Sequence of chain 1.A:
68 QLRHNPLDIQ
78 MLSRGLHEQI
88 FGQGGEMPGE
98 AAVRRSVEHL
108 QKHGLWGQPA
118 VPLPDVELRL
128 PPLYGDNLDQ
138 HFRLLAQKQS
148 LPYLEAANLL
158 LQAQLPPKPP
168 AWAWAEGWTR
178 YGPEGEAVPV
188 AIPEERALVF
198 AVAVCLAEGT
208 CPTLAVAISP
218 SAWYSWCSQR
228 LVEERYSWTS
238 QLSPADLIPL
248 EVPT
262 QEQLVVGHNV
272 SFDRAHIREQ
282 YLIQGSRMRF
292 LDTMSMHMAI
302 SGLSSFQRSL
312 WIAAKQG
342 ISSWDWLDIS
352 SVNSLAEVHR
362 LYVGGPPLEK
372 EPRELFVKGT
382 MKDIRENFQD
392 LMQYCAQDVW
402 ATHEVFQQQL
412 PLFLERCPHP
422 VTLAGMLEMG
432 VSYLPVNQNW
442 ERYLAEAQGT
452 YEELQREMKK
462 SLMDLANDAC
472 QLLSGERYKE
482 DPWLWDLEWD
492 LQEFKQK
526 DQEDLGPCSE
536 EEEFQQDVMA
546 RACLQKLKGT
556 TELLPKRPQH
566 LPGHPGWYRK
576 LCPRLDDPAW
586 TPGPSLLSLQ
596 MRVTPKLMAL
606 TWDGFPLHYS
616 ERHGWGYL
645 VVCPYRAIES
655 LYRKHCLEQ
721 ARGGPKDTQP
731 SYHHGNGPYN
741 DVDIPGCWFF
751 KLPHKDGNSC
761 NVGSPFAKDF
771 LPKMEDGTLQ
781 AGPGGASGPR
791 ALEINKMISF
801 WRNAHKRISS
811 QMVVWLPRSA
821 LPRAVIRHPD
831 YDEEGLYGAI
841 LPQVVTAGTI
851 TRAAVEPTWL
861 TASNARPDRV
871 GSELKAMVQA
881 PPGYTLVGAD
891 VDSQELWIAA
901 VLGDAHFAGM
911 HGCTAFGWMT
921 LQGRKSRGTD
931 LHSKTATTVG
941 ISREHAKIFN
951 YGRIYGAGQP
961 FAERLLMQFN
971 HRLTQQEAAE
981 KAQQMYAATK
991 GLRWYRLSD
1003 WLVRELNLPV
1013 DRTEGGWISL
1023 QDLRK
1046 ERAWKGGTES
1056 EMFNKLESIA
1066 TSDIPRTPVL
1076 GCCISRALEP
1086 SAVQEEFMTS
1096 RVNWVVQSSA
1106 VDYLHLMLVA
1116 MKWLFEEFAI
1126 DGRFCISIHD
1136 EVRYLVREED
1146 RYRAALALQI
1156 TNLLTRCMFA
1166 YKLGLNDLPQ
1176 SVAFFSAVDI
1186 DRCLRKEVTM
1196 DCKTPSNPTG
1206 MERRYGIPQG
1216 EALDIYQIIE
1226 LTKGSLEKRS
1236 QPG

This protein binds this small molecule.
Small molecule (SMILES): Nc1ccn([C@H]2C[C@H](O)[C@@H](CO[P](=O)(O)O[P](=O)(O)OP(=O)(O)O)O2)c(=O)n1

Binding-site contacts:
Ligand atom N4 contacts residue ASP1184 of chain 1.A at 3.3 Å (salt-bridge).
Ligand atom C5 contacts residue ASP890 of chain 1.A at 3.4 Å.
Ligand atom PG contacts residue ARG943 of chain 1.A at 3.4 Å.
Ligand atom C3' contacts residue SER893 of chain 1.A at 4.2 Å.
Ligand atom N4 contacts residue GLU1192 of chain 1.A at 3.2 Å (salt-bridge).
Ligand atom N4 contacts residue LYS1191 of chain 1.A at 3.5 Å (salt-bridge).
Ligand atom O3G contacts residue ASP930 of chain 1.A at 4.0 Å.
Ligand atom O3' contacts residue SER893 of chain 1.A at 3.1 Å (h-bond).
Ligand atom O3' contacts residue VAL891 of chain 1.A at 4.4 Å.
Ligand atom N3 contacts residue ALA1182 of chain 1.A at 4.1 Å.
Ligand atom O3G contacts residue ARG943 of chain 1.A at 3.1 Å (salt-bridge).
Ligand atom C6 contacts residue ASP890 of chain 1.A at 3.2 Å.
Ligand atom C2 contacts residue ASP890 of chain 1.A at 3.3 Å.
Ligand atom C2 contacts residue ASP892 of chain 1.A at 3.9 Å.
Ligand atom O2 contacts residue ASP892 of chain 1.A at 2.8 Å (salt-bridge).
Ligand atom C5 contacts residue GLU1192 of chain 1.A at 3.1 Å.
Ligand atom O3' contacts residue ASP892 of chain 1.A at 4.0 Å.
Ligand atom O2 contacts residue SER1181 of chain 1.A at 3.2 Å.
Ligand atom O2 contacts residue ASP890 of chain 1.A at 3.8 Å.
Ligand atom C4 contacts residue LYS1191 of chain 1.A at 4.4 Å.
Ligand atom C2' contacts residue VAL891 of chain 1.A at 3.8 Å (hydrophobic).
Ligand atom O1G contacts residue LYS925 of chain 1.A at 3.9 Å.
Ligand atom C2' contacts residue SER893 of chain 1.A at 4.3 Å.
Ligand atom C2' contacts residue ASP892 of chain 1.A at 4.0 Å.
Ligand atom C6 contacts residue GLU1192 of chain 1.A at 4.0 Å.
Ligand atom O3G contacts residue HIS932 of chain 1.A at 4.4 Å.
Ligand atom N3 contacts residue ASP890 of chain 1.A at 2.9 Å (salt-bridge).
Ligand atom O1G contacts residue ARG943 of chain 1.A at 2.8 Å (salt-bridge).
Ligand atom O2G contacts residue LYS925 of chain 1.A at 3.7 Å.
Ligand atom PG contacts residue LYS925 of chain 1.A at 4.1 Å.
Ligand atom C2 contacts residue SER1181 of chain 1.A at 4.2 Å.
Ligand atom C1' contacts residue ASP890 of chain 1.A at 3.9 Å.
Ligand atom N4 contacts residue ASP890 of chain 1.A at 3.6 Å (salt-bridge).
Ligand atom N1 contacts residue ASP890 of chain 1.A at 3.3 Å (salt-bridge).
Ligand atom C4 contacts residue GLU1192 of chain 1.A at 3.8 Å.
Ligand atom C5 contacts residue LYS1191 of chain 1.A at 4.3 Å.
Ligand atom C1' contacts residue ASP892 of chain 1.A at 4.3 Å.
Ligand atom C2' contacts residue ASP890 of chain 1.A at 3.6 Å.
Ligand atom C4 contacts residue ASP890 of chain 1.A at 3.1 Å.